Sequence of chain 1.B:
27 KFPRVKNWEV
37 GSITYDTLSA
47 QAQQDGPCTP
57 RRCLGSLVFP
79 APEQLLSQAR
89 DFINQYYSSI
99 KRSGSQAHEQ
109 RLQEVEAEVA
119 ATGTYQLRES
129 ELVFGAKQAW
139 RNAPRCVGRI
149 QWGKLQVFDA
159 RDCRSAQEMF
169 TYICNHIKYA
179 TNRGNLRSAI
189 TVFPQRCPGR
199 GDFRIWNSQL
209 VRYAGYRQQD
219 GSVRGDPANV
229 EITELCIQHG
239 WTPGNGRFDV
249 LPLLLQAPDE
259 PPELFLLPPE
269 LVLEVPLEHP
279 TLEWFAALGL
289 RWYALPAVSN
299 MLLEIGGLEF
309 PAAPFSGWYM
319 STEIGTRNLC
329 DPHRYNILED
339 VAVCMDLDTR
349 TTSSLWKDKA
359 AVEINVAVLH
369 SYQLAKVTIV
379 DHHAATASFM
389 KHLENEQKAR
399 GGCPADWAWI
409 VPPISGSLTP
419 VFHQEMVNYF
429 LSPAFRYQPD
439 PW

This protein binds this small molecule.
Small molecule (SMILES): Cc1cc(N)nc(CCc2cc(CC[C@H]3CCN3C)cc(F)c2F)c1

Binding-site contacts:
Ligand atom F13 contacts residue MET299 of chain 1.A at 3.1 Å.
Ligand atom N01 contacts residue GLU321 of chain 1.A at 2.7 Å (salt-bridge).
Ligand atom C23 contacts residue PHE65 of chain 1.A at 3.8 Å (hydrophobic).
Ligand atom C03 contacts residue HEM1 of chain 1.E at 3.2 Å.
Ligand atom F12 contacts residue HEM1 of chain 1.E at 3.6 Å.
Ligand atom N02 contacts residue GLU321 of chain 1.A at 2.5 Å (salt-bridge).
Ligand atom C24 contacts residue PHE65 of chain 1.A at 3.5 Å (hydrophobic).
Ligand atom C06 contacts residue GLU321 of chain 1.A at 3.5 Å.
Ligand atom N02 contacts residue HEM1 of chain 1.E at 3.4 Å.
Ligand atom C03 contacts residue PRO294 of chain 1.A at 3.7 Å (hydrophobic).
Ligand atom C14 contacts residue HEM1 of chain 1.E at 3.0 Å.
Ligand atom C07 contacts residue HEM1 of chain 1.E at 3.4 Å.
Ligand atom C04 contacts residue HEM1 of chain 1.E at 3.6 Å.
Ligand atom C02 contacts residue GLU321 of chain 1.A at 3.3 Å.
Ligand atom C07 contacts residue PRO294 of chain 1.A at 3.9 Å (hydrophobic).
Ligand atom N02 contacts residue TRP316 of chain 1.A at 2.8 Å (h-bond).
Ligand atom C11 contacts residue HEM1 of chain 1.E at 3.8 Å.
Ligand atom C16 contacts residue HEM1 of chain 1.E at 3.2 Å.
Ligand atom C15 contacts residue HEM1 of chain 1.E at 3.4 Å.
Ligand atom F12 contacts residue VAL296 of chain 1.A at 3.0 Å.
Ligand atom C23 contacts residue VAL64 of chain 1.A at 3.6 Å (hydrophobic).
Ligand atom C05 contacts residue HEM1 of chain 1.E at 3.9 Å.
Ligand atom C17 contacts residue HEM1 of chain 1.E at 3.7 Å.
Ligand atom C07 contacts residue GLY315 of chain 1.A at 3.7 Å.
Ligand atom C07 contacts residue PHE313 of chain 1.A at 3.7 Å (hydrophobic).
Ligand atom C08 contacts residue GLU321 of chain 1.A at 3.4 Å.
Ligand atom C12 contacts residue HEM1 of chain 1.E at 3.6 Å.
Ligand atom C03 contacts residue TRP316 of chain 1.A at 3.8 Å (hydrophobic).
Ligand atom C02 contacts residue HEM1 of chain 1.E at 3.5 Å.
Ligand atom N01 contacts residue HEM1 of chain 1.E at 3.5 Å.
Ligand atom C02 contacts residue TRP316 of chain 1.A at 3.7 Å (hydrophobic).
Ligand atom C12 contacts residue VAL296 of chain 1.A at 3.5 Å (hydrophobic).
Ligand atom C13 contacts residue HEM1 of chain 1.E at 3.0 Å.
Ligand atom C09 contacts residue GLU321 of chain 1.A at 3.8 Å.
Ligand atom N02 contacts residue MET318 of chain 1.A at 3.8 Å.
Ligand atom C08 contacts residue HEM1 of chain 1.E at 3.6 Å.
Ligand atom N02 contacts residue TYR317 of chain 1.A at 3.5 Å.
Ligand atom C18 contacts residue HEM1 of chain 1.E at 3.5 Å.
Ligand atom F13 contacts residue HEM1 of chain 1.E at 2.8 Å.
Ligand atom C06 contacts residue HEM1 of chain 1.E at 3.7 Å.

Sequence of chain 1.A:
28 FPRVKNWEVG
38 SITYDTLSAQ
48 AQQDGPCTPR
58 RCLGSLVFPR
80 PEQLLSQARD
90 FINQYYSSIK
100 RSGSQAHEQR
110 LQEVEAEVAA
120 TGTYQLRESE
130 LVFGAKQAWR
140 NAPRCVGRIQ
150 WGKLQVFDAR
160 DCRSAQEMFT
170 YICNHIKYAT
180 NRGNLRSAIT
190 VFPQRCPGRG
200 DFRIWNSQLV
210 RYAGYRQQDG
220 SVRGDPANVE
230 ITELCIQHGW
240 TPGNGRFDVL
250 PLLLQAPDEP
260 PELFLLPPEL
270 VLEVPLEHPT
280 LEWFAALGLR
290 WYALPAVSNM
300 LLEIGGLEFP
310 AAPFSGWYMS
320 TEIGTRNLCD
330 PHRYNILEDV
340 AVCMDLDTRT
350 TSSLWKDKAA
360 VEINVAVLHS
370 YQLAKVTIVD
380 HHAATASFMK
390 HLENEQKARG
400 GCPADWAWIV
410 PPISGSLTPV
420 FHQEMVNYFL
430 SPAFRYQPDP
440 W